Sequence of chain 1.G:
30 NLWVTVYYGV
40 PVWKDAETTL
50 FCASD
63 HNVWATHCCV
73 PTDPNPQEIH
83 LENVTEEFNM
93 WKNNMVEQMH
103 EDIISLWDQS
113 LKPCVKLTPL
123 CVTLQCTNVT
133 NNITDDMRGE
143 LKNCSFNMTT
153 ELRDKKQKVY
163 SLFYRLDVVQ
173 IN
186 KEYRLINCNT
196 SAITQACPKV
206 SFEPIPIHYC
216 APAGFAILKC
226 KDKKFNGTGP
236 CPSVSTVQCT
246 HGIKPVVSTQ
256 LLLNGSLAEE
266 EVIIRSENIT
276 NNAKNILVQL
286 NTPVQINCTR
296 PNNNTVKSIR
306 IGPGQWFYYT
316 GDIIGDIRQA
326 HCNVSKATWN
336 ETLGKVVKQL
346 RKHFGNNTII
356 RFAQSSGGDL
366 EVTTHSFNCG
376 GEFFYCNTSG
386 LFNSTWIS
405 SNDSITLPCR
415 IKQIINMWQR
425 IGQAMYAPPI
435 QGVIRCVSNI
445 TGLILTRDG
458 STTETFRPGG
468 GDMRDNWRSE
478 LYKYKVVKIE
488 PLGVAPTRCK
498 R

Binding-site contacts:
Ligand atom O6 contacts residue THR275 of chain 1.G at 4.1 Å.
Ligand atom C1 contacts residue THR275 of chain 1.G at 3.7 Å.
Ligand atom N2 contacts residue ASN273 of chain 1.G at 3.0 Å (h-bond).
Ligand atom O5 contacts residue THR275 of chain 1.G at 3.2 Å (h-bond).
Ligand atom C1 contacts residue ASN273 of chain 1.G at 1.5 Å.
Ligand atom C5 contacts residue THR275 of chain 1.G at 3.4 Å.
Ligand atom C3 contacts residue ASN273 of chain 1.G at 3.9 Å.
Ligand atom O5 contacts residue ASN276 of chain 1.G at 4.2 Å.
Ligand atom C5 contacts residue ASN273 of chain 1.G at 3.8 Å.
Ligand atom C7 contacts residue ASN273 of chain 1.G at 3.4 Å.
Ligand atom C4 contacts residue ASN273 of chain 1.G at 4.3 Å.
Ligand atom O7 contacts residue ASN273 of chain 1.G at 3.4 Å (h-bond).
Ligand atom C2 contacts residue ASN273 of chain 1.G at 2.5 Å.
Ligand atom O5 contacts residue ASN273 of chain 1.G at 2.4 Å (h-bond).
Ligand atom C6 contacts residue THR275 of chain 1.G at 3.6 Å.

This protein binds this small molecule.
Small molecule (SMILES): CC(=O)N[C@H]1[C@H](O[C@H]2[C@H](O)[C@@H](NC(C)=O)CO[C@@H]2CO)O[C@H](CO)[C@@H](O)[C@@H]1O